Binding-site contacts:
Ligand atom CD1 contacts residue ARG212 of chain 1.C at 3.4 Å.
Ligand atom CZ contacts residue ARG212 of chain 1.C at 3.8 Å.
Ligand atom CD2 contacts residue ALA119 of chain 1.D at 3.7 Å (hydrophobic).
Ligand atom CD2 contacts residue VAL221 of chain 1.C at 3.3 Å (hydrophobic).
Ligand atom OD2 contacts residue ARG199 of chain 1.C at 3.4 Å (salt-bridge).
Ligand atom C contacts residue ARG212 of chain 1.C at 4.0 Å.
Ligand atom CB contacts residue ALA198 of chain 1.C at 3.4 Å (hydrophobic).
Ligand atom CG contacts residue VAL221 of chain 1.C at 3.8 Å (hydrophobic).
Ligand atom N contacts residue ARG215 of chain 1.C at 3.9 Å.
Ligand atom O contacts residue ARG215 of chain 1.C at 3.1 Å (salt-bridge).
Ligand atom N contacts residue ARG215 of chain 1.C at 4.0 Å.
Ligand atom CZ contacts residue PHE223 of chain 1.C at 4.2 Å (hydrophobic).
Ligand atom CD2 contacts residue LEU118 of chain 1.D at 3.8 Å (hydrophobic).
Ligand atom CZ contacts residue TYR191 of chain 1.C at 4.2 Å (hydrophobic).
Ligand atom CD1 contacts residue ALA119 of chain 1.D at 4.2 Å (hydrophobic).
Ligand atom CA contacts residue ARG215 of chain 1.C at 4.0 Å.
Ligand atom OD2 contacts residue ALA198 of chain 1.C at 4.1 Å.
Ligand atom CG contacts residue LEU216 of chain 1.C at 3.4 Å (hydrophobic).
Ligand atom CE1 contacts residue ARG212 of chain 1.C at 3.7 Å.
Ligand atom C contacts residue ARG215 of chain 1.C at 4.0 Å.
Ligand atom CD2 contacts residue TYR191 of chain 1.C at 4.0 Å (hydrophobic).
Ligand atom CD2 contacts residue LEU216 of chain 1.C at 4.0 Å (hydrophobic).
Ligand atom CD2 contacts residue ALA218 of chain 1.C at 3.8 Å (hydrophobic).
Ligand atom CG1 contacts residue VAL221 of chain 1.C at 3.7 Å (hydrophobic).
Ligand atom CB contacts residue LEU216 of chain 1.C at 3.6 Å (hydrophobic).
Ligand atom CB contacts residue VAL221 of chain 1.C at 3.6 Å (hydrophobic).
Ligand atom CG2 contacts residue TYR191 of chain 1.C at 4.0 Å (hydrophobic).
Ligand atom CE1 contacts residue LEU216 of chain 1.C at 4.2 Å (hydrophobic).
Ligand atom CD1 contacts residue LEU216 of chain 1.C at 3.5 Å (hydrophobic).
Ligand atom O contacts residue ARG215 of chain 1.C at 4.2 Å.
Ligand atom CE2 contacts residue VAL221 of chain 1.C at 3.9 Å (hydrophobic).
Ligand atom CG contacts residue ARG212 of chain 1.C at 4.2 Å.
Ligand atom CE2 contacts residue ARG212 of chain 1.C at 4.1 Å.
Ligand atom CD1 contacts residue LYS192 of chain 1.C at 3.8 Å.
Ligand atom CE2 contacts residue TYR191 of chain 1.C at 3.4 Å (hydrophobic).
Ligand atom CG2 contacts residue ALA198 of chain 1.C at 3.9 Å (hydrophobic).
Ligand atom CD1 contacts residue VAL221 of chain 1.C at 3.8 Å (hydrophobic).
Ligand atom CD2 contacts residue ALA219 of chain 1.C at 3.3 Å (hydrophobic).
Ligand atom O contacts residue ARG212 of chain 1.C at 2.9 Å (salt-bridge).
Ligand atom CD1 contacts residue PRO193 of chain 1.C at 3.6 Å (hydrophobic).

Sequence of chain 1.C:
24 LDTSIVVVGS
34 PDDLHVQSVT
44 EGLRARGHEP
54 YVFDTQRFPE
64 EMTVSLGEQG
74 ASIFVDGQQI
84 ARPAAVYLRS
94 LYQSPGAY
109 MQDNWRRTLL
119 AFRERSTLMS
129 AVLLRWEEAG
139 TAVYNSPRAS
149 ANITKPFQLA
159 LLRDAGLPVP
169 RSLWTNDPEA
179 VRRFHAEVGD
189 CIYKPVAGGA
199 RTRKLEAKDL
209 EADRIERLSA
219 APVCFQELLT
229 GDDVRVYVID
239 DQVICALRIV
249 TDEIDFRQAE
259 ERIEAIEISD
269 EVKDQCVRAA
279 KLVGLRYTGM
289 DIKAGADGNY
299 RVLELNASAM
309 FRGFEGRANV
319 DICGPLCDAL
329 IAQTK

Sequence of chain 1.D:
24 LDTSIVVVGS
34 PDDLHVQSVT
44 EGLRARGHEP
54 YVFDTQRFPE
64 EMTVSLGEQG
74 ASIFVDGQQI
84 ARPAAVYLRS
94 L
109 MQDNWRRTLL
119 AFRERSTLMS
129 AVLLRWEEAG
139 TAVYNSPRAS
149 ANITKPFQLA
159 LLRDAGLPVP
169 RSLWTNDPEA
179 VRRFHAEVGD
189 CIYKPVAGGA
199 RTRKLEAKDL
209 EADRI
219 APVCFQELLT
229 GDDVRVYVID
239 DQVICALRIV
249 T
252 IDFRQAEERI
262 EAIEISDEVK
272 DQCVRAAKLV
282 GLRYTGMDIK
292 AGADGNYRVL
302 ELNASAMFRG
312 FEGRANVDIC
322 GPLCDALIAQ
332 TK

This protein binds this small molecule.
Small molecule (SMILES): CC[C@H](C)[C@H](NC(=O)[C@H](Cc1ccccc1)NC(=O)[C@@H](N)CC(C)C)C(=O)N[C@@H](C)C(=O)N[C@@H](CC(=O)O)C(=O)N[C@H](C=O)CC(C)C